Binding-site contacts:
Ligand atom C02 contacts residue LEU420 of chain 1.D at 4.3 Å (hydrophobic).
Ligand atom C09 contacts residue HIS426 of chain 1.D at 4.0 Å.
Ligand atom N17 contacts residue HIS426 of chain 1.D at 3.2 Å.
Ligand atom C15 contacts residue HIS426 of chain 1.D at 1.4 Å.
Ligand atom C02 contacts residue HIS426 of chain 1.D at 4.0 Å.
Ligand atom C12 contacts residue HIS430 of chain 1.D at 3.7 Å.
Ligand atom N17 contacts residue THR421 of chain 1.D at 3.8 Å.
Ligand atom C09 contacts residue LEU429 of chain 1.D at 4.1 Å (hydrophobic).
Ligand atom C10 contacts residue HIS430 of chain 1.D at 3.6 Å.
Ligand atom C04 contacts residue ARG693 of chain 1.D at 2.1 Å.
Ligand atom C16 contacts residue LEU420 of chain 1.D at 3.7 Å (hydrophobic).
Ligand atom C05 contacts residue ARG693 of chain 1.D at 1.5 Å.
Ligand atom C13 contacts residue ARG693 of chain 1.D at 4.2 Å.
Ligand atom C13 contacts residue HIS426 of chain 1.D at 3.5 Å.
Ligand atom C05 contacts residue LEU694 of chain 1.D at 3.8 Å (hydrophobic).
Ligand atom C13 contacts residue HIS430 of chain 1.D at 4.4 Å.
Ligand atom C02 contacts residue ARG693 of chain 1.D at 4.0 Å.
Ligand atom C03 contacts residue ARG693 of chain 1.D at 3.4 Å.
Ligand atom C16 contacts residue HIS426 of chain 1.D at 2.5 Å.
Ligand atom C07 contacts residue ARG693 of chain 1.D at 3.7 Å.
Ligand atom O14 contacts residue LEU420 of chain 1.D at 3.4 Å (h-bond).
Ligand atom C09 contacts residue HIS430 of chain 1.D at 4.0 Å.
Ligand atom B01 contacts residue HIS426 of chain 1.D at 2.6 Å.
Ligand atom C05 contacts residue HIS417 of chain 1.D at 4.2 Å.
Ligand atom C10 contacts residue LEU429 of chain 1.D at 4.1 Å (hydrophobic).
Ligand atom B01 contacts residue LEU420 of chain 1.D at 4.1 Å.
Ligand atom C15 contacts residue LEU420 of chain 1.D at 4.2 Å (hydrophobic).
Ligand atom C10 contacts residue TRP433 of chain 1.D at 4.5 Å (hydrophobic).
Ligand atom O14 contacts residue HIS426 of chain 1.D at 1.5 Å (h-bond).
Ligand atom C04 contacts residue LEU694 of chain 1.D at 4.1 Å (hydrophobic).
Ligand atom C12 contacts residue HIS426 of chain 1.D at 4.4 Å.
Ligand atom C07 contacts residue HIS426 of chain 1.D at 4.5 Å.
Ligand atom C11 contacts residue HIS430 of chain 1.D at 3.2 Å.
Ligand atom C06 contacts residue ARG693 of chain 1.D at 2.7 Å.
Ligand atom C07 contacts residue LEU420 of chain 1.D at 3.9 Å (hydrophobic).
Ligand atom C16 contacts residue THR421 of chain 1.D at 3.7 Å.
Ligand atom C08 contacts residue HIS426 of chain 1.D at 3.3 Å.
Ligand atom C06 contacts residue HIS417 of chain 1.D at 3.7 Å.

The protein below binds the small molecule below.
Small molecule (SMILES): NCCOB(c1ccccc1)c1ccccc1

Sequence of chain 1.D:
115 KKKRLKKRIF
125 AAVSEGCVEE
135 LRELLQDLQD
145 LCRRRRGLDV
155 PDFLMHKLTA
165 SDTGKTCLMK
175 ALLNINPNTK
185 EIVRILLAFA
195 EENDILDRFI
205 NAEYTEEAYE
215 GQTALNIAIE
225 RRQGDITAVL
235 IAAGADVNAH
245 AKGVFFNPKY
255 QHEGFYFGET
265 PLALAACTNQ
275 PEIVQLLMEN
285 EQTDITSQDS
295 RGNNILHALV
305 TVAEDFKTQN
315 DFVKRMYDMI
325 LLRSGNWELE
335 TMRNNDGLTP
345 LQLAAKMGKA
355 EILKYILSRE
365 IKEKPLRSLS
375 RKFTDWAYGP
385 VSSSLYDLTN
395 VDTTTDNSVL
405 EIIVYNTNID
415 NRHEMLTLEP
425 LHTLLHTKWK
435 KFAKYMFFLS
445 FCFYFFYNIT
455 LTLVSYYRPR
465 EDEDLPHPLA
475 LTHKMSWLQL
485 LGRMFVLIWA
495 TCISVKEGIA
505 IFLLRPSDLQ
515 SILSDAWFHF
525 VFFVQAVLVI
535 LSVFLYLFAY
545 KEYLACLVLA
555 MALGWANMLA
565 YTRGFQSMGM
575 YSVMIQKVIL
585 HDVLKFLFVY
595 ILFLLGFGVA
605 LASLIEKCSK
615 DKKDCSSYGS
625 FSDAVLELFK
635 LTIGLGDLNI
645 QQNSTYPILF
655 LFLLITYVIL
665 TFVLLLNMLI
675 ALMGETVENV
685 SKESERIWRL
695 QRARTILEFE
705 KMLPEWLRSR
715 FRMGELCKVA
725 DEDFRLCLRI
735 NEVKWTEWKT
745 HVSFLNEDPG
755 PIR